This protein binds this small molecule.
Small molecule (SMILES): C[C@@H]1NC(=O)[C@H](C[C@@](C)(O)CO)NC(=O)[C@@H]2CC3=c4ccccc4=N[C@@H]3SC[C@H](NC(=O)[C@@H]([C@H](C)O)NC1=O)C(=O)N1C[C@H](O)C[C@H]1C(=O)N[C@@H](C)C(=O)N2

Binding-site contacts:
Ligand atom C contacts residue GLY197 of chain 1.D at 3.9 Å.
Ligand atom N contacts residue TYR198 of chain 1.D at 3.9 Å.
Ligand atom CZ3 contacts residue THR194 of chain 1.D at 3.1 Å.
Ligand atom N contacts residue GLY197 of chain 1.D at 3.8 Å.
Ligand atom CZ3 contacts residue PRO112 of chain 1.C at 3.8 Å (hydrophobic).
Ligand atom CA contacts residue SER199 of chain 1.D at 3.9 Å.
Ligand atom N contacts residue GLY197 of chain 1.D at 3.0 Å (h-bond).
Ligand atom CE3 contacts residue GLY197 of chain 1.D at 3.5 Å.
Ligand atom OG1 contacts residue VAL287 of chain 1.B at 3.7 Å.
Ligand atom CB contacts residue GLY197 of chain 1.D at 3.8 Å.
Ligand atom CB contacts residue TYR198 of chain 1.D at 3.9 Å (hydrophobic).
Ligand atom CB contacts residue TYR198 of chain 1.D at 3.6 Å (hydrophobic).
Ligand atom CZ2 contacts residue ARG177 of chain 1.C at 3.4 Å.
Ligand atom CD1 contacts residue ARG196 of chain 1.D at 3.5 Å.
Ligand atom CE2 contacts residue ILE75 of chain 1.C at 3.5 Å (hydrophobic).
Ligand atom NE1 contacts residue ILE75 of chain 1.C at 4.0 Å.
Ligand atom CA contacts residue GLY197 of chain 1.D at 3.8 Å.
Ligand atom CB contacts residue LEU242 of chain 1.D at 3.8 Å (hydrophobic).
Ligand atom CH2 contacts residue ILE75 of chain 1.C at 3.9 Å (hydrophobic).
Ligand atom CE3 contacts residue ILE75 of chain 1.C at 3.8 Å (hydrophobic).
Ligand atom O contacts residue SER199 of chain 1.D at 3.0 Å (h-bond).
Ligand atom C contacts residue GLN246 of chain 1.D at 3.5 Å.
Ligand atom CD2 contacts residue SER199 of chain 1.D at 3.8 Å.
Ligand atom CD2 contacts residue ILE75 of chain 1.C at 3.6 Å (hydrophobic).
Ligand atom CH2 contacts residue LEU110 of chain 1.C at 3.8 Å (hydrophobic).
Ligand atom CZ3 contacts residue ILE75 of chain 1.C at 4.0 Å (hydrophobic).
Ligand atom O1 contacts residue GLY197 of chain 1.D at 3.1 Å (h-bond).
Ligand atom CG2 contacts residue SER199 of chain 1.D at 3.6 Å.
Ligand atom O contacts residue TYR198 of chain 1.D at 3.6 Å.
Ligand atom CA contacts residue GLN246 of chain 1.D at 3.8 Å.
Ligand atom OG1 contacts residue ARG290 of chain 1.B at 3.8 Å.
Ligand atom CZ2 contacts residue ILE75 of chain 1.C at 3.6 Å (hydrophobic).
Ligand atom CE2 contacts residue SER199 of chain 1.D at 3.9 Å.
Ligand atom CA contacts residue GLY197 of chain 1.D at 3.9 Å.
Ligand atom CH2 contacts residue THR194 of chain 1.D at 3.3 Å.
Ligand atom CB contacts residue GLY197 of chain 1.D at 3.2 Å.
Ligand atom CB contacts residue GLU72 of chain 1.C at 3.3 Å.
Ligand atom O contacts residue GLN246 of chain 1.D at 2.5 Å (h-bond).
Ligand atom CG2 contacts residue VAL287 of chain 1.B at 3.7 Å (hydrophobic).
Ligand atom CG2 contacts residue GLU205 of chain 1.D at 3.5 Å.

Sequence of chain 1.D:
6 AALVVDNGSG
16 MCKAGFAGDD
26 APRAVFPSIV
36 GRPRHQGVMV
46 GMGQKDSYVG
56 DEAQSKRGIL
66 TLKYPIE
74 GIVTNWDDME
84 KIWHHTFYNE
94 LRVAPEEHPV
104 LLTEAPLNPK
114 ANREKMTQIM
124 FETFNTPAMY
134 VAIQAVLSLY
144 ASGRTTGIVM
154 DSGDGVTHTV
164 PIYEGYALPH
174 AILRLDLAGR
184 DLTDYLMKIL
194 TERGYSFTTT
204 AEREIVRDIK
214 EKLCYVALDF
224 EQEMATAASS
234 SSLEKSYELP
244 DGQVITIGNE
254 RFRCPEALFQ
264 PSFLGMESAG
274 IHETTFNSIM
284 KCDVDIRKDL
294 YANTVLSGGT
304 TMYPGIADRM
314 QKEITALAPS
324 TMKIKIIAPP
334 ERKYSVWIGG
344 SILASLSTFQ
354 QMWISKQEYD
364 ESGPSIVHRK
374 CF

Sequence of chain 1.C:
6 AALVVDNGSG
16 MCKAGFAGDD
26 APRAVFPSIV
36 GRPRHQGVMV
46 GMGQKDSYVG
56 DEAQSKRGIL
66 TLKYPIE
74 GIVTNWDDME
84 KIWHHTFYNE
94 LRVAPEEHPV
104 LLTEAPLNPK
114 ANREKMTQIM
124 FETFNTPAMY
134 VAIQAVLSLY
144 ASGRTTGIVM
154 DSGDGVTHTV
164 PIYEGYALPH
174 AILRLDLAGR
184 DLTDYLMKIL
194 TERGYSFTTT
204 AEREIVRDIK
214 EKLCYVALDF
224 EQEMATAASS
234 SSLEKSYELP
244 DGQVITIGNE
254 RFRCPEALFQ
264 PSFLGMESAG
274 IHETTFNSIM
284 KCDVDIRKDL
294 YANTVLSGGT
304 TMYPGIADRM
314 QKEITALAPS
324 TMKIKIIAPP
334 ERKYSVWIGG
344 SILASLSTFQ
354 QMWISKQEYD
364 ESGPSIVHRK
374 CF

Sequence of chain 1.B:
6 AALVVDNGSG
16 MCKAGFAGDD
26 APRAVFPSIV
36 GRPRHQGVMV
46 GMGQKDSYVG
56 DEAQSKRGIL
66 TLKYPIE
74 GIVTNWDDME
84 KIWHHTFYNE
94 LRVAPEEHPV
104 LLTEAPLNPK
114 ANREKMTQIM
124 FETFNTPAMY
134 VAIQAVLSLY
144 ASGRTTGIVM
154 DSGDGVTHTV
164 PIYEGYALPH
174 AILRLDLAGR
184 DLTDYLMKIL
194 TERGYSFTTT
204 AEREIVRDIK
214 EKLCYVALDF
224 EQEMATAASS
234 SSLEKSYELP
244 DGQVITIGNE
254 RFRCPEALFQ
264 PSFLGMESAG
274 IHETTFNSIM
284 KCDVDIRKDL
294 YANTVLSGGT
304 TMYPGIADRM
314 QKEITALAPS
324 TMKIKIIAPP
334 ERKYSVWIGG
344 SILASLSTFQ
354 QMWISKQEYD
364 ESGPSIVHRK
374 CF